This protein binds this small molecule.
Small molecule (SMILES): [H]/N=C/NCCSC1=C(C(=O)O)N[C@@H]([C@H](C(=O)O)[C@@H](C)O)C1

Sequence of chain 1.H:
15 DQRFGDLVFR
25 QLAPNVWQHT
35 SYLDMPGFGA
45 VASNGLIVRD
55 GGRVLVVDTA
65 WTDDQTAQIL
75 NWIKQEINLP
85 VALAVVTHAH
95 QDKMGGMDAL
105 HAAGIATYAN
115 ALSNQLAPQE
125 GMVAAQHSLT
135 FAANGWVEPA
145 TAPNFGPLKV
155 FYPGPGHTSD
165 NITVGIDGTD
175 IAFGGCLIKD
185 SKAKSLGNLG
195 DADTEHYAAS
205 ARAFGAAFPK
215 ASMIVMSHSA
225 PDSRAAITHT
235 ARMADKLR

Binding-site contacts:
Ligand atom O31 contacts residue LYS183 of chain 1.H at 3.0 Å (salt-bridge).
Ligand atom C6 contacts residue ZN1 of chain 1.MA at 3.8 Å.
Ligand atom S21 contacts residue VAL45 of chain 1.H at 4.0 Å.
Ligand atom C7 contacts residue HIS161 of chain 1.H at 3.9 Å.
Ligand atom O71 contacts residue HIS161 of chain 1.H at 3.5 Å (h-bond).
Ligand atom O32 contacts residue HIS222 of chain 1.H at 3.6 Å.
Ligand atom O72 contacts residue HIS94 of chain 1.H at 3.9 Å.
Ligand atom O31 contacts residue GLY191 of chain 1.H at 3.9 Å.
Ligand atom C7 contacts residue ZN1 of chain 1.LA at 2.8 Å.
Ligand atom C6 contacts residue ASN192 of chain 1.H at 3.9 Å.
Ligand atom O72 contacts residue ZN1 of chain 1.LA at 2.6 Å.
Ligand atom C3 contacts residue HIS222 of chain 1.H at 3.5 Å.
Ligand atom O72 contacts residue ASP96 of chain 1.H at 2.9 Å (salt-bridge).
Ligand atom N4 contacts residue ZN1 of chain 1.MA at 2.8 Å.
Ligand atom C31 contacts residue LYS183 of chain 1.H at 4.0 Å.
Ligand atom C5 contacts residue HIS222 of chain 1.H at 3.8 Å.
Ligand atom O31 contacts residue ASN192 of chain 1.H at 3.3 Å (h-bond).
Ligand atom O71 contacts residue HIS94 of chain 1.H at 2.5 Å (h-bond).
Ligand atom C3 contacts residue ZN1 of chain 1.MA at 3.6 Å.
Ligand atom C62 contacts residue TRP65 of chain 1.H at 3.2 Å (hydrophobic).
Ligand atom N26 contacts residue SER189 of chain 1.H at 3.4 Å (h-bond).
Ligand atom O72 contacts residue CYS180 of chain 1.H at 3.5 Å (h-bond).
Ligand atom C31 contacts residue ASN192 of chain 1.H at 3.6 Å.
Ligand atom N26 contacts residue LYS188 of chain 1.H at 3.6 Å.
Ligand atom O72 contacts residue HIS161 of chain 1.H at 3.8 Å.
Ligand atom O71 contacts residue ZN1 of chain 1.LA at 2.4 Å.
Ligand atom C7 contacts residue ZN1 of chain 1.MA at 3.4 Å.
Ligand atom C31 contacts residue HIS222 of chain 1.H at 3.7 Å.
Ligand atom C2 contacts residue HIS222 of chain 1.H at 4.0 Å.
Ligand atom N4 contacts residue HIS222 of chain 1.H at 3.6 Å (h-bond).
Ligand atom O32 contacts residue GLY191 of chain 1.H at 3.9 Å.
Ligand atom N4 contacts residue ASN192 of chain 1.H at 3.8 Å.
Ligand atom N24 contacts residue GLY191 of chain 1.H at 4.0 Å.
Ligand atom C7 contacts residue ASP96 of chain 1.H at 3.9 Å.
Ligand atom C5 contacts residue ZN1 of chain 1.MA at 3.0 Å.
Ligand atom C62 contacts residue ASP96 of chain 1.H at 3.1 Å.
Ligand atom C7 contacts residue HIS94 of chain 1.H at 3.5 Å.
Ligand atom C3 contacts residue ASN192 of chain 1.H at 3.9 Å.
Ligand atom O71 contacts residue ASN192 of chain 1.H at 3.4 Å (h-bond).
Ligand atom O72 contacts residue ZN1 of chain 1.MA at 2.3 Å.